Binding-site contacts:
Ligand atom O5 contacts residue ASN573 of chain 1.B at 2.4 Å (h-bond).
Ligand atom C7 contacts residue ARG571 of chain 1.B at 4.1 Å.
Ligand atom O6 contacts residue ASN573 of chain 1.B at 4.5 Å.
Ligand atom C7 contacts residue ASN573 of chain 1.B at 3.7 Å.
Ligand atom C2 contacts residue ASN573 of chain 1.B at 2.4 Å.
Ligand atom C8 contacts residue ARG571 of chain 1.B at 4.0 Å.
Ligand atom C1 contacts residue ASN573 of chain 1.B at 1.4 Å.
Ligand atom C4 contacts residue ASN573 of chain 1.B at 4.2 Å.
Ligand atom O7 contacts residue SER572 of chain 1.B at 3.1 Å.
Ligand atom O7 contacts residue ASN573 of chain 1.B at 3.2 Å (h-bond).
Ligand atom C7 contacts residue SER572 of chain 1.B at 3.9 Å.
Ligand atom C3 contacts residue ASN573 of chain 1.B at 3.5 Å.
Ligand atom C8 contacts residue SER572 of chain 1.B at 4.2 Å.
Ligand atom N2 contacts residue ASN573 of chain 1.B at 3.4 Å (h-bond).
Ligand atom C5 contacts residue ASN573 of chain 1.B at 3.6 Å.
Ligand atom O7 contacts residue ARG571 of chain 1.B at 4.0 Å.
Ligand atom O3 contacts residue ASN573 of chain 1.B at 3.5 Å (h-bond).

The protein below binds the small molecule below.
Small molecule (SMILES): CC(=O)N[C@@H]1[C@@H](O)[C@H](O)[C@@H](CO)O[C@H]1O

Sequence of chain 1.B:
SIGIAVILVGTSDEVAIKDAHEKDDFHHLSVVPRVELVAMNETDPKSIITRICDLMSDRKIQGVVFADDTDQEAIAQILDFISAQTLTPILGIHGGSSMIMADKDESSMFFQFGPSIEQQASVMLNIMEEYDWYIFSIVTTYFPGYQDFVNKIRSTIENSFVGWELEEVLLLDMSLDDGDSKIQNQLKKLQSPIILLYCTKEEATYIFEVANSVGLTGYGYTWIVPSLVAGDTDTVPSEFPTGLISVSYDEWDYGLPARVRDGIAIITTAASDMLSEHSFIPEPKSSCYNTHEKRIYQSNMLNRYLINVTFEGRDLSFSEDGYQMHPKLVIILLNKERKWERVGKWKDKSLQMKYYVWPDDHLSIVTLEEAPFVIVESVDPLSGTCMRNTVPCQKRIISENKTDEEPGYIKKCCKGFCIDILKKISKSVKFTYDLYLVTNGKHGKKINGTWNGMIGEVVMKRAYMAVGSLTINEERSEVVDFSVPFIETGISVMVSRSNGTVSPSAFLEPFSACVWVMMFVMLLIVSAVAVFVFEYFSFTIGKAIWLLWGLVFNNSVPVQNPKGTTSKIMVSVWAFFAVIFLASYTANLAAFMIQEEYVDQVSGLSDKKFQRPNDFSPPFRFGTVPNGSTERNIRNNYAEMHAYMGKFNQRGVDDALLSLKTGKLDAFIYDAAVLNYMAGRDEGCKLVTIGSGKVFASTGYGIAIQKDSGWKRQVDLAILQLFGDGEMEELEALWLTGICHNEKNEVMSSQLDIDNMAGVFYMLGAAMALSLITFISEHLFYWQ